The small molecule below binds the protein below.
Small molecule (SMILES): CC(=O)N[C@H]1[C@H](O[C@H]2[C@H](O)[C@@H](NC(C)=O)CO[C@@H]2CO)O[C@H](CO)[C@@H](O)[C@@H]1O

Sequence of chain 11.F:
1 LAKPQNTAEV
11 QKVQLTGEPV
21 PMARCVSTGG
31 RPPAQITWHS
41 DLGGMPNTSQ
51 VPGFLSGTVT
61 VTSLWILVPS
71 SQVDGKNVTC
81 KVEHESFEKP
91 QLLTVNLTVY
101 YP

Binding-site contacts:
Ligand atom N2 contacts residue ASN47 of chain 11.F at 3.2 Å (h-bond).
Ligand atom O5 contacts residue ASN47 of chain 11.F at 2.2 Å (h-bond).
Ligand atom C5 contacts residue ASN47 of chain 11.F at 3.4 Å.
Ligand atom C4 contacts residue ASN47 of chain 11.F at 4.2 Å.
Ligand atom C3 contacts residue ASN47 of chain 11.F at 3.9 Å.
Ligand atom C2 contacts residue ASN47 of chain 11.F at 2.6 Å.
Ligand atom C1 contacts residue ASN47 of chain 11.F at 1.4 Å.
Ligand atom C7 contacts residue ASN47 of chain 11.F at 3.8 Å.
Ligand atom C6 contacts residue ASN47 of chain 11.F at 4.0 Å.
Ligand atom O7 contacts residue ASN47 of chain 11.F at 3.9 Å.